The protein below binds the small molecule below.
Small molecule (SMILES): [H]/N=C(\N)N[C@H]1C=C(C(=O)O)O[C@@H]([C@H](O)[C@H](O)CO)[C@@H]1NC(C)=O

Sequence of chain 4.A:
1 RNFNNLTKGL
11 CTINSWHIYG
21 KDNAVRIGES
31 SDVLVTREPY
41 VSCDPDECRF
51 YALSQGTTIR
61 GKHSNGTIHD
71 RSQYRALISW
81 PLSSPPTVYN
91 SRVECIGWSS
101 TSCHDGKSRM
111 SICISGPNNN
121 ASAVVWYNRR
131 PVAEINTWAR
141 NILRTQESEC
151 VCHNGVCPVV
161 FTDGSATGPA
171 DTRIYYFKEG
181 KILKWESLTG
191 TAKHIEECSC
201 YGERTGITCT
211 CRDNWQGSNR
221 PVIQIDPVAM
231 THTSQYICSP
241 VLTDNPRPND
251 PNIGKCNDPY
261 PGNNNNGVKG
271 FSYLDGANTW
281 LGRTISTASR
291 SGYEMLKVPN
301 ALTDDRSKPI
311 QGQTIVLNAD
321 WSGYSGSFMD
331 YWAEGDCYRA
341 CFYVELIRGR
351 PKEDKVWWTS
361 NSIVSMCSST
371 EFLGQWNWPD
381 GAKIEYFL

Binding-site contacts:
Ligand atom CZ contacts residue TRP98 of chain 4.A at 3.4 Å (hydrophobic).
Ligand atom O8 contacts residue ARG212 of chain 4.A at 3.4 Å.
Ligand atom O1B contacts residue TYR324 of chain 4.A at 3.4 Å (h-bond).
Ligand atom O9 contacts residue ARG144 of chain 4.A at 3.3 Å (salt-bridge).
Ligand atom O1A contacts residue ARG212 of chain 4.A at 3.3 Å (salt-bridge).
Ligand atom C6 contacts residue TYR324 of chain 4.A at 3.7 Å (hydrophobic).
Ligand atom O1B contacts residue ARG290 of chain 4.A at 3.0 Å (salt-bridge).
Ligand atom NH2 contacts residue ASP70 of chain 4.A at 3.0 Å (salt-bridge).
Ligand atom O1A contacts residue TYR324 of chain 4.A at 3.4 Å (h-bond).
Ligand atom C11 contacts residue TRP98 of chain 4.A at 3.5 Å (hydrophobic).
Ligand atom O8 contacts residue GLU196 of chain 4.A at 2.6 Å (salt-bridge).
Ligand atom C3 contacts residue GLU38 of chain 4.A at 3.6 Å.
Ligand atom NH2 contacts residue ARG75 of chain 4.A at 3.3 Å (salt-bridge).
Ligand atom C1 contacts residue ARG290 of chain 4.A at 3.6 Å.
Ligand atom C3 contacts residue TYR324 of chain 4.A at 3.0 Å (hydrophobic).
Ligand atom CZ contacts residue GLU38 of chain 4.A at 3.7 Å.
Ligand atom NE contacts residue GLU38 of chain 4.A at 3.4 Å (salt-bridge).
Ligand atom C9 contacts residue GLU196 of chain 4.A at 3.3 Å.
Ligand atom O9 contacts residue ALA166 of chain 4.A at 3.4 Å.
Ligand atom C2 contacts residue TYR324 of chain 4.A at 3.1 Å (hydrophobic).
Ligand atom C4 contacts residue TYR324 of chain 4.A at 3.7 Å (hydrophobic).
Ligand atom O1B contacts residue ARG37 of chain 4.A at 2.8 Å (salt-bridge).
Ligand atom NE contacts residue ASP70 of chain 4.A at 3.0 Å (salt-bridge).
Ligand atom O9 contacts residue GLU196 of chain 4.A at 2.4 Å (salt-bridge).
Ligand atom NH1 contacts residue GLU147 of chain 4.A at 3.0 Å (salt-bridge).
Ligand atom C8 contacts residue GLU196 of chain 4.A at 3.5 Å.
Ligand atom NH2 contacts residue TRP98 of chain 4.A at 2.8 Å (h-bond).
Ligand atom C3 contacts residue ASP70 of chain 4.A at 3.6 Å.
Ligand atom C9 contacts residue ALA166 of chain 4.A at 3.7 Å (hydrophobic).
Ligand atom C11 contacts residue ILE142 of chain 4.A at 3.6 Å (hydrophobic).
Ligand atom O6 contacts residue TYR324 of chain 4.A at 3.0 Å (h-bond).
Ligand atom NH1 contacts residue TRP98 of chain 4.A at 3.1 Å (h-bond).
Ligand atom C1 contacts residue TYR324 of chain 4.A at 3.0 Å (hydrophobic).
Ligand atom O10 contacts residue ARG71 of chain 4.A at 2.9 Å (salt-bridge).
Ligand atom C8 contacts residue ARG212 of chain 4.A at 3.7 Å.
Ligand atom O1A contacts residue ARG290 of chain 4.A at 2.7 Å (salt-bridge).
Ligand atom O10 contacts residue ASP70 of chain 4.A at 3.4 Å.
Ligand atom C6 contacts residue GLU197 of chain 4.A at 3.5 Å.
Ligand atom O6 contacts residue GLU197 of chain 4.A at 3.6 Å.
Ligand atom O6 contacts residue ARG212 of chain 4.A at 3.4 Å (salt-bridge).